Sequence of chain 1.Q:
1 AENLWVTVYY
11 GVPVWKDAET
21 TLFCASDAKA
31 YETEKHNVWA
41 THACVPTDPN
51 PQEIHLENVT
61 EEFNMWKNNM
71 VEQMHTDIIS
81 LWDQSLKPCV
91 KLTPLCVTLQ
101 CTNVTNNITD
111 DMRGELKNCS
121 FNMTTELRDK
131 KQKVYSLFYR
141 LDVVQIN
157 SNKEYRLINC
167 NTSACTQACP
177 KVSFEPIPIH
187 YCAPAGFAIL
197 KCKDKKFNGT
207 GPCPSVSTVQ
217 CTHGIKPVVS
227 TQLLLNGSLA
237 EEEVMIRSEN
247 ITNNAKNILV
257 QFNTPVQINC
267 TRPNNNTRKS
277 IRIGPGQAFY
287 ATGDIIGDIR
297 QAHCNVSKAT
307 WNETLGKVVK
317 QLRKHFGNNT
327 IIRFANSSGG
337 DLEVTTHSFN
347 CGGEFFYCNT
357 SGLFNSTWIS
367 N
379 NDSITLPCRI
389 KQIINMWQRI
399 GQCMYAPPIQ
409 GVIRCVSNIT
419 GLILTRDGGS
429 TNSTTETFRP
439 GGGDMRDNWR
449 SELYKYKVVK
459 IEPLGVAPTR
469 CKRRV

This small molecule binds to this protein.
Small molecule (SMILES): CC(=O)N[C@H]1[C@H](O[C@H]2[C@H](O)[C@@H](NC(C)=O)CO[C@@H]2CO)O[C@H](CO)[C@@H](O)[C@@H]1O

Binding-site contacts:
Ligand atom C8 contacts residue PHE121 of chain 1.Q at 3.7 Å (hydrophobic).
Ligand atom C8 contacts residue GLN100 of chain 1.Q at 3.8 Å.
Ligand atom C4 contacts residue ASN122 of chain 1.Q at 4.3 Å.
Ligand atom O7 contacts residue LYS133 of chain 1.Q at 3.3 Å.
Ligand atom C8 contacts residue SER120 of chain 1.Q at 3.4 Å.
Ligand atom C5 contacts residue LYS131 of chain 1.Q at 3.6 Å.
Ligand atom O5 contacts residue LYS131 of chain 1.Q at 2.8 Å (salt-bridge).
Ligand atom O7 contacts residue ASN122 of chain 1.Q at 4.0 Å.
Ligand atom C7 contacts residue LYS133 of chain 1.Q at 4.1 Å.
Ligand atom O6 contacts residue LYS131 of chain 1.Q at 2.9 Å (salt-bridge).
Ligand atom C8 contacts residue LYS133 of chain 1.Q at 4.0 Å.
Ligand atom O5 contacts residue ASN122 of chain 1.Q at 2.3 Å (h-bond).
Ligand atom C6 contacts residue LYS131 of chain 1.Q at 3.3 Å.
Ligand atom C3 contacts residue ASN122 of chain 1.Q at 3.9 Å.
Ligand atom C5 contacts residue ASN122 of chain 1.Q at 3.6 Å.
Ligand atom C2 contacts residue ASN122 of chain 1.Q at 2.6 Å.
Ligand atom C7 contacts residue ASN122 of chain 1.Q at 3.8 Å.
Ligand atom N2 contacts residue ASN122 of chain 1.Q at 3.1 Å (h-bond).
Ligand atom C1 contacts residue ASN122 of chain 1.Q at 1.5 Å.
Ligand atom C7 contacts residue PHE121 of chain 1.Q at 4.5 Å (hydrophobic).
Ligand atom C1 contacts residue LYS131 of chain 1.Q at 3.7 Å.